Sequence of chain 2.A:
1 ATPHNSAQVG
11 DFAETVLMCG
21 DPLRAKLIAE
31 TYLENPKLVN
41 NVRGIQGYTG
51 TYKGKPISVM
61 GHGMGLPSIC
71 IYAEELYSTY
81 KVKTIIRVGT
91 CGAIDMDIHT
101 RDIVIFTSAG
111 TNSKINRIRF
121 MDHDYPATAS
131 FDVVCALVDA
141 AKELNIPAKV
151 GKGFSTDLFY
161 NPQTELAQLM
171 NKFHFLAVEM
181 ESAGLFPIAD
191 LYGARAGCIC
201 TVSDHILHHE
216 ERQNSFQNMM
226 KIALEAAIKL

This small molecule binds to this protein.
Small molecule (SMILES): O=c1[nH]cnc2c1ncn2[C@@H]1O[C@H](CO)[C@@H](O)[C@H]1O

Binding-site contacts:
Ligand atom N9 contacts residue THR90 of chain 4.A at 3.7 Å.
Ligand atom N1 contacts residue VAL178 of chain 4.A at 3.8 Å.
Ligand atom C5 contacts residue GLY92 of chain 4.A at 3.7 Å.
Ligand atom C6 contacts residue PHE159 of chain 4.A at 3.7 Å (hydrophobic).
Ligand atom N7 contacts residue GLY92 of chain 4.A at 3.4 Å (h-bond).
Ligand atom O3' contacts residue MET64 of chain 4.A at 3.5 Å.
Ligand atom O2' contacts residue GLU181 of chain 4.A at 2.6 Å (salt-bridge).
Ligand atom N1 contacts residue PHE159 of chain 4.A at 3.7 Å.
Ligand atom C6 contacts residue GLY92 of chain 4.A at 3.9 Å.
Ligand atom O2' contacts residue ARG87 of chain 4.A at 3.6 Å.
Ligand atom C2' contacts residue GLU179 of chain 4.A at 3.9 Å.
Ligand atom C4' contacts residue ARG43 of chain 2.A at 3.6 Å.
Ligand atom O6 contacts residue GLY92 of chain 4.A at 3.5 Å.
Ligand atom C4 contacts residue VAL178 of chain 4.A at 3.8 Å (hydrophobic).
Ligand atom O4' contacts residue THR90 of chain 4.A at 3.8 Å.
Ligand atom N3 contacts residue GLU179 of chain 4.A at 3.7 Å.
Ligand atom O4' contacts residue ARG43 of chain 2.A at 3.2 Å (salt-bridge).
Ligand atom N3 contacts residue PHE159 of chain 4.A at 3.9 Å.
Ligand atom O5' contacts residue ARG43 of chain 2.A at 3.9 Å.
Ligand atom C3' contacts residue GLU181 of chain 4.A at 3.6 Å.
Ligand atom C5 contacts residue VAL178 of chain 4.A at 3.6 Å (hydrophobic).
Ligand atom C3' contacts residue MET180 of chain 4.A at 3.6 Å (hydrophobic).
Ligand atom N7 contacts residue CYS91 of chain 4.A at 3.4 Å.
Ligand atom O2' contacts residue MET180 of chain 4.A at 3.3 Å (h-bond).
Ligand atom O3' contacts residue GLU181 of chain 4.A at 2.7 Å (salt-bridge).
Ligand atom N3 contacts residue MET180 of chain 4.A at 3.4 Å.
Ligand atom O2' contacts residue GLU179 of chain 4.A at 3.5 Å.
Ligand atom O5' contacts residue PHE159 of chain 4.A at 3.2 Å.
Ligand atom C2' contacts residue GLU181 of chain 4.A at 3.8 Å.
Ligand atom C6 contacts residue VAL178 of chain 4.A at 3.7 Å (hydrophobic).
Ligand atom C2' contacts residue MET180 of chain 4.A at 3.6 Å (hydrophobic).
Ligand atom C5' contacts residue PHE159 of chain 4.A at 3.5 Å (hydrophobic).
Ligand atom C8 contacts residue THR90 of chain 4.A at 3.3 Å.
Ligand atom C5' contacts residue MET180 of chain 4.A at 3.8 Å (hydrophobic).
Ligand atom C2 contacts residue PHE159 of chain 4.A at 3.5 Å (hydrophobic).
Ligand atom O5' contacts residue HIS4 of chain 2.A at 2.7 Å (h-bond).
Ligand atom C8 contacts residue CYS91 of chain 4.A at 3.5 Å (hydrophobic).
Ligand atom C5' contacts residue HIS4 of chain 2.A at 3.7 Å.
Ligand atom C1' contacts residue THR90 of chain 4.A at 3.5 Å.
Ligand atom C2 contacts residue MET180 of chain 4.A at 3.5 Å (hydrophobic).

Sequence of chain 4.A:
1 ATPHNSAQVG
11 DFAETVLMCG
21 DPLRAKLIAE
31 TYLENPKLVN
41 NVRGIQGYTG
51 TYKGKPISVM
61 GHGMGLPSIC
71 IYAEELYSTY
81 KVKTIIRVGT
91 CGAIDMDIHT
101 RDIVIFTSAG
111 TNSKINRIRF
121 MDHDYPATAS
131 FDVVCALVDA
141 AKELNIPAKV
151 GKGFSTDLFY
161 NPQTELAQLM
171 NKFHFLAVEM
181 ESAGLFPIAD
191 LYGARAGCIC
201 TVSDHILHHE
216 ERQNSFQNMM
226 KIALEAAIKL